Binding-site contacts:
Ligand atom C5 contacts residue ILE153 of chain 2.A at 4.1 Å (hydrophobic).
Ligand atom C3 contacts residue LEU100 of chain 2.A at 3.6 Å (hydrophobic).
Ligand atom O3 contacts residue GLY234 of chain 2.A at 4.1 Å.
Ligand atom C1 contacts residue PHE22 of chain 2.A at 3.9 Å (hydrophobic).
Ligand atom O3 contacts residue SER235 of chain 2.A at 3.3 Å (h-bond).
Ligand atom O3 contacts residue ILE64 of chain 2.A at 3.2 Å.
Ligand atom C5 contacts residue ALA129 of chain 2.A at 4.0 Å (hydrophobic).
Ligand atom C2 contacts residue LEU100 of chain 2.A at 3.9 Å (hydrophobic).
Ligand atom O2 contacts residue PHE212 of chain 2.A at 3.9 Å.
Ligand atom C10 contacts residue GLU49 of chain 2.A at 3.4 Å.
Ligand atom O2 contacts residue GLY234 of chain 2.A at 3.2 Å (h-bond).
Ligand atom C11 contacts residue PHE212 of chain 2.A at 3.7 Å (hydrophobic).
Ligand atom N2 contacts residue PHE212 of chain 2.A at 3.9 Å.
Ligand atom C11 contacts residue TYR175 of chain 2.A at 3.3 Å (hydrophobic).
Ligand atom C6 contacts residue PHE212 of chain 2.A at 4.1 Å (hydrophobic).
Ligand atom C3 contacts residue PHE212 of chain 2.A at 3.5 Å (hydrophobic).
Ligand atom C6 contacts residue ALA129 of chain 2.A at 4.0 Å (hydrophobic).
Ligand atom C12 contacts residue GLY234 of chain 2.A at 3.7 Å.
Ligand atom C10 contacts residue TYR175 of chain 2.A at 3.4 Å (hydrophobic).
Ligand atom C9 contacts residue GLU49 of chain 2.A at 3.5 Å.
Ligand atom C7 contacts residue LEU100 of chain 2.A at 3.7 Å (hydrophobic).
Ligand atom C7 contacts residue PHE212 of chain 2.A at 4.0 Å (hydrophobic).
Ligand atom C1 contacts residue ILE64 of chain 2.A at 3.7 Å (hydrophobic).
Ligand atom C4 contacts residue ILE153 of chain 2.A at 3.8 Å (hydrophobic).
Ligand atom N2 contacts residue TYR175 of chain 2.A at 3.7 Å.
Ligand atom C4 contacts residue LEU100 of chain 2.A at 3.8 Å (hydrophobic).
Ligand atom C8 contacts residue ASP60 of chain 2.A at 3.3 Å.
Ligand atom C1 contacts residue ASP60 of chain 2.A at 2.9 Å.
Ligand atom C4 contacts residue PHE212 of chain 2.A at 3.5 Å (hydrophobic).
Ligand atom O1 contacts residue ILE232 of chain 2.A at 3.9 Å.
Ligand atom C12 contacts residue SER235 of chain 2.A at 3.3 Å.
Ligand atom N1 contacts residue LEU100 of chain 2.A at 4.0 Å.
Ligand atom O1 contacts residue GLU49 of chain 2.A at 2.7 Å (salt-bridge).
Ligand atom O2 contacts residue SER235 of chain 2.A at 3.1 Å (h-bond).
Ligand atom N1 contacts residue ASP60 of chain 2.A at 2.3 Å (salt-bridge).
Ligand atom C2 contacts residue ASP60 of chain 2.A at 4.0 Å.
Ligand atom C9 contacts residue PHE22 of chain 2.A at 3.2 Å (hydrophobic).
Ligand atom C6 contacts residue ALA59 of chain 2.A at 3.8 Å (hydrophobic).
Ligand atom O1 contacts residue TYR175 of chain 2.A at 2.5 Å (h-bond).
Ligand atom C5 contacts residue PHE212 of chain 2.A at 3.7 Å (hydrophobic).

Sequence of chain 2.A:
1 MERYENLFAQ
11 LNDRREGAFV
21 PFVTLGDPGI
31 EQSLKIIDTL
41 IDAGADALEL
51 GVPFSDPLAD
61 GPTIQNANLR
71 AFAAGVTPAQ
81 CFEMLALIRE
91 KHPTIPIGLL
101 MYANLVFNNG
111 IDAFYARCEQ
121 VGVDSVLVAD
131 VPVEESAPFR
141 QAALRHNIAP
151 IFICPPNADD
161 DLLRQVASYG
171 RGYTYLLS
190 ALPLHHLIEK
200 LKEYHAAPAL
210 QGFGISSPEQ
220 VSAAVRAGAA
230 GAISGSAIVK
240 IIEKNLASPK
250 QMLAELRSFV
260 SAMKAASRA

A protein and the small-molecule ligand that binds it are described below.
Small molecule (SMILES): O=C(O)CNC(=O)Cc1c[nH]c2ccccc12